Binding-site contacts:
Ligand atom C7 contacts residue ASN72 of chain 1.A at 3.4 Å.
Ligand atom O5 contacts residue VAL75 of chain 1.A at 4.1 Å.
Ligand atom C5 contacts residue THR74 of chain 1.A at 4.2 Å.
Ligand atom C5 contacts residue ASN72 of chain 1.A at 3.7 Å.
Ligand atom O5 contacts residue THR74 of chain 1.A at 3.8 Å.
Ligand atom O7 contacts residue ASN72 of chain 1.A at 3.3 Å (h-bond).
Ligand atom C4 contacts residue ASN72 of chain 1.A at 4.2 Å.
Ligand atom C3 contacts residue ASN72 of chain 1.A at 3.8 Å.
Ligand atom O5 contacts residue LYS8 of chain 1.A at 3.9 Å.
Ligand atom C6 contacts residue LYS8 of chain 1.A at 4.3 Å.
Ligand atom O5 contacts residue ASN72 of chain 1.A at 2.4 Å (h-bond).
Ligand atom O6 contacts residue LYS8 of chain 1.A at 3.4 Å (salt-bridge).
Ligand atom C1 contacts residue THR74 of chain 1.A at 4.0 Å.
Ligand atom C1 contacts residue ASN72 of chain 1.A at 1.4 Å.
Ligand atom C1 contacts residue LYS8 of chain 1.A at 4.4 Å.
Ligand atom C2 contacts residue ASN72 of chain 1.A at 2.5 Å.
Ligand atom C2 contacts residue LYS8 of chain 1.A at 4.4 Å.
Ligand atom N2 contacts residue ASN72 of chain 1.A at 3.0 Å (h-bond).

The protein below binds the small molecule below.
Small molecule (SMILES): CC(=O)N[C@H]1[C@H](O[C@H]2[C@H](O)[C@@H](NC(C)=O)CO[C@@H]2CO)O[C@H](CO)[C@@H](O)[C@@H]1O

Sequence of chain 1.A:
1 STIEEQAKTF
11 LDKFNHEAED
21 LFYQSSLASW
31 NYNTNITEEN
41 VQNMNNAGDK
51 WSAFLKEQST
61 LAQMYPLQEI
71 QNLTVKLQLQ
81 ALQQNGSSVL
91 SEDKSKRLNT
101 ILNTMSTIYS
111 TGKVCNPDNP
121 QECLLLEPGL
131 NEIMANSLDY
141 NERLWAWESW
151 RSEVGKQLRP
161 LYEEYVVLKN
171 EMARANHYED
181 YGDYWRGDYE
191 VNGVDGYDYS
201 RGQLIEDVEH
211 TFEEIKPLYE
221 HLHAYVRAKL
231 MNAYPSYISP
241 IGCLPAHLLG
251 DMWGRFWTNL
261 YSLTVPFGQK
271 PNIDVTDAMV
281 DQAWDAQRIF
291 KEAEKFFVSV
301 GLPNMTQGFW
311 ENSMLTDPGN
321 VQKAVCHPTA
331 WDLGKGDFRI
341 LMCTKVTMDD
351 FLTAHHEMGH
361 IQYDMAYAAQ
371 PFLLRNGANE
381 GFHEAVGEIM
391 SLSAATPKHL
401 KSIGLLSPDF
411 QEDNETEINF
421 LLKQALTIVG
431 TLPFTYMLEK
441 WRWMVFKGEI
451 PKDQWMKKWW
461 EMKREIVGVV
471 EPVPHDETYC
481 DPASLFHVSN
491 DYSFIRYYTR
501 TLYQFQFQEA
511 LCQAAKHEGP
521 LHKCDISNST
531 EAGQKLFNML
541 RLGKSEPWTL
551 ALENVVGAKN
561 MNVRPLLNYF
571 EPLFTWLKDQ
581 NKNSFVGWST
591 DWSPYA